Sequence of chain 1.E:
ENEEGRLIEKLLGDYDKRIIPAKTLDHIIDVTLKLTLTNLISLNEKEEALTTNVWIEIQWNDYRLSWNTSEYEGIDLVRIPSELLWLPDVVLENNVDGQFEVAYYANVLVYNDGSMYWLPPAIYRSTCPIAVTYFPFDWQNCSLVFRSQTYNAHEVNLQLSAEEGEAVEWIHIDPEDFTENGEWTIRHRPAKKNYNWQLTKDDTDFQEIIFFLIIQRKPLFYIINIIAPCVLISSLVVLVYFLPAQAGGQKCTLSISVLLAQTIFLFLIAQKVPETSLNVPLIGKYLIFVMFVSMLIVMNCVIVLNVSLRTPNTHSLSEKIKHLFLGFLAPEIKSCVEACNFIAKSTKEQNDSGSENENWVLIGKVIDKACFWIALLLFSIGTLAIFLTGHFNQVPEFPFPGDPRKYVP

Binding-site contacts:
Ligand atom C11 contacts residue TYR198 of chain 1.D at 4.0 Å (hydrophobic).
Ligand atom C6 contacts residue LEU119 of chain 1.E at 4.2 Å (hydrophobic).
Ligand atom C33 contacts residue TYR190 of chain 1.D at 3.0 Å (hydrophobic).
Ligand atom C32 contacts residue TYR190 of chain 1.D at 3.2 Å (hydrophobic).
Ligand atom C15 contacts residue TYR190 of chain 1.D at 3.5 Å (hydrophobic).
Ligand atom C11 contacts residue LEU109 of chain 1.E at 4.1 Å (hydrophobic).
Ligand atom O8 contacts residue TRP149 of chain 1.D at 3.2 Å (h-bond).
Ligand atom C7 contacts residue TRP149 of chain 1.D at 3.2 Å (hydrophobic).
Ligand atom C22 contacts residue TYR111 of chain 1.E at 4.2 Å (hydrophobic).
Ligand atom C2 contacts residue TYR190 of chain 1.D at 4.0 Å (hydrophobic).
Ligand atom C34 contacts residue TYR198 of chain 1.D at 3.5 Å (hydrophobic).
Ligand atom C38 contacts residue TRP149 of chain 1.D at 3.7 Å (hydrophobic).
Ligand atom C37 contacts residue TYR93 of chain 1.D at 3.4 Å (hydrophobic).
Ligand atom C6 contacts residue TRP149 of chain 1.D at 3.1 Å (hydrophobic).
Ligand atom C27 contacts residue TYR111 of chain 1.E at 3.0 Å (hydrophobic).
Ligand atom C34 contacts residue TYR93 of chain 1.D at 4.2 Å (hydrophobic).
Ligand atom C19 contacts residue CYS192 of chain 1.D at 3.9 Å (hydrophobic).
Ligand atom O5 contacts residue LEU119 of chain 1.E at 3.8 Å.
Ligand atom C37 contacts residue TRP149 of chain 1.D at 3.6 Å (hydrophobic).
Ligand atom C36 contacts residue LEU119 of chain 1.E at 3.8 Å (hydrophobic).
Ligand atom C36 contacts residue TRP149 of chain 1.D at 3.8 Å (hydrophobic).
Ligand atom O5 contacts residue TRP149 of chain 1.D at 3.8 Å.
Ligand atom C3 contacts residue TYR198 of chain 1.D at 3.7 Å (hydrophobic).
Ligand atom C7 contacts residue LEU109 of chain 1.E at 4.1 Å (hydrophobic).
Ligand atom C26 contacts residue TYR111 of chain 1.E at 3.4 Å (hydrophobic).
Ligand atom C35 contacts residue LEU119 of chain 1.E at 3.8 Å (hydrophobic).
Ligand atom C34 contacts residue TYR190 of chain 1.D at 3.6 Å (hydrophobic).
Ligand atom C33 contacts residue TYR198 of chain 1.D at 3.5 Å (hydrophobic).
Ligand atom C13 contacts residue TYR198 of chain 1.D at 3.8 Å (hydrophobic).
Ligand atom C10 contacts residue TYR117 of chain 1.E at 3.4 Å (hydrophobic).
Ligand atom O8 contacts residue LEU119 of chain 1.E at 3.9 Å.
Ligand atom C4 contacts residue TYR198 of chain 1.D at 4.0 Å (hydrophobic).
Ligand atom C1 contacts residue TYR198 of chain 1.D at 3.9 Å (hydrophobic).
Ligand atom C10 contacts residue LEU119 of chain 1.E at 3.9 Å (hydrophobic).
Ligand atom C16 contacts residue TYR190 of chain 1.D at 4.1 Å (hydrophobic).
Ligand atom O20 contacts residue CYS192 of chain 1.D at 3.1 Å.
Ligand atom O20 contacts residue CYS193 of chain 1.D at 3.9 Å.
Ligand atom C38 contacts residue TYR93 of chain 1.D at 3.8 Å (hydrophobic).
Ligand atom C18 contacts residue CYS192 of chain 1.D at 3.9 Å (hydrophobic).
Ligand atom C7 contacts residue THR150 of chain 1.D at 3.7 Å.

Sequence of chain 1.D:
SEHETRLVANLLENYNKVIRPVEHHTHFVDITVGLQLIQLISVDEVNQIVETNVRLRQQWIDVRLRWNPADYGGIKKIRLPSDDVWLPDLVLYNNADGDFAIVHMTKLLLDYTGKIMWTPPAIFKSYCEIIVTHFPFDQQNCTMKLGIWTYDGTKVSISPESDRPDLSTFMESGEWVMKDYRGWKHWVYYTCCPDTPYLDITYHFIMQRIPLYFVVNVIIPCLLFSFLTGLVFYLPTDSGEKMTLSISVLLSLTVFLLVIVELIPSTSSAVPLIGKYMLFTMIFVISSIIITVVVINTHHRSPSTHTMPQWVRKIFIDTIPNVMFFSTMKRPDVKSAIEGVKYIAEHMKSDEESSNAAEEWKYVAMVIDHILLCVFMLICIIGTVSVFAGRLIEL

This protein binds this small molecule.
Small molecule (SMILES): C=CC[N+]1([C@H]2C[C@H]3[C@@H]4CC[C@H]5C[C@H](O)[C@@H](N6CCOCC6)C[C@]5(C)[C@H]4CC[C@]3(C)[C@H]2OC(C)=O)CCCC1